Sequence of chain 1.D:
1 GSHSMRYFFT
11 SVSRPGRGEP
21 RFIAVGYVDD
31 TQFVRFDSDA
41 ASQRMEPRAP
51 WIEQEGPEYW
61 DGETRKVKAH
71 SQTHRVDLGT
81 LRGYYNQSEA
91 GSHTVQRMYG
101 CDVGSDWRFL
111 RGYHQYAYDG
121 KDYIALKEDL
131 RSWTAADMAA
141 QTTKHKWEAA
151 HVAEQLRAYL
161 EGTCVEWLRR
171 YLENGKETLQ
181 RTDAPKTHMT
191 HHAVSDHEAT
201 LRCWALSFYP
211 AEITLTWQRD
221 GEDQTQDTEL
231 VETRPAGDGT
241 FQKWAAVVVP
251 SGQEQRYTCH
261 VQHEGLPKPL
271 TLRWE

The small molecule below binds the protein below.
Small molecule (SMILES): CC[C@H](C)[C@H](NC(=O)[C@@H](N)CC[Se]C)C(=O)N[C@@H](CC(C)C)C(=O)NCC(=O)N[C@@H](C(=O)N[C@H](C(=O)N[C@@H](Cc1ccccc1)C(=O)N[C@@H](CC(=O)N[C@H](C(=O)O)C(C)C)c1ccccc1[N+](=O)O)C(C)C)c1ccccc1[N+](=O)O

Binding-site contacts:
Ligand atom CAF contacts residue VAL76 of chain 1.D at 3.5 Å (hydrophobic).
Ligand atom O contacts residue TRP147 of chain 1.D at 2.7 Å (h-bond).
Ligand atom OXT contacts residue THR80 of chain 1.D at 3.4 Å.
Ligand atom CE contacts residue TRP167 of chain 1.D at 3.5 Å (hydrophobic).
Ligand atom SE contacts residue TRP167 of chain 1.D at 3.2 Å.
Ligand atom O contacts residue LYS146 of chain 1.D at 2.8 Å (salt-bridge).
Ligand atom CAJ contacts residue ASP77 of chain 1.D at 3.4 Å.
Ligand atom CG2 contacts residue TYR99 of chain 1.D at 3.5 Å (hydrophobic).
Ligand atom N contacts residue TYR99 of chain 1.D at 3.1 Å (h-bond).
Ligand atom OXT contacts residue TYR84 of chain 1.D at 3.0 Å (h-bond).
Ligand atom N contacts residue GLU63 of chain 1.D at 3.5 Å (salt-bridge).
Ligand atom CA contacts residue THR143 of chain 1.D at 3.5 Å.
Ligand atom O contacts residue TYR159 of chain 1.D at 2.7 Å (h-bond).
Ligand atom CD2 contacts residue ARG97 of chain 1.D at 3.1 Å.
Ligand atom CD1 contacts residue TYR159 of chain 1.D at 3.4 Å (hydrophobic).
Ligand atom CA contacts residue TYR7 of chain 1.D at 3.5 Å (hydrophobic).
Ligand atom CD1 contacts residue VAL67 of chain 1.D at 3.4 Å (hydrophobic).
Ligand atom CG contacts residue TRP167 of chain 1.D at 3.6 Å (hydrophobic).
Ligand atom O contacts residue LYS66 of chain 1.D at 3.1 Å (salt-bridge).
Ligand atom CD1 contacts residue TRP147 of chain 1.D at 3.4 Å (hydrophobic).
Ligand atom CAH contacts residue ASP77 of chain 1.D at 3.6 Å.
Ligand atom CG2 contacts residue TYR7 of chain 1.D at 3.4 Å (hydrophobic).
Ligand atom CE1 contacts residue TRP147 of chain 1.D at 3.4 Å (hydrophobic).
Ligand atom CAF contacts residue THR73 of chain 1.D at 3.2 Å.
Ligand atom C contacts residue TRP147 of chain 1.D at 3.4 Å (hydrophobic).
Ligand atom CG contacts residue GLU63 of chain 1.D at 3.1 Å.
Ligand atom N contacts residue TYR171 of chain 1.D at 2.8 Å (h-bond).
Ligand atom CG2 contacts residue ASP77 of chain 1.D at 3.3 Å.
Ligand atom CG1 contacts residue LYS66 of chain 1.D at 3.6 Å.
Ligand atom CB contacts residue TYR99 of chain 1.D at 3.3 Å (hydrophobic).
Ligand atom CE2 contacts residue LEU156 of chain 1.D at 3.5 Å (hydrophobic).
Ligand atom O contacts residue THR73 of chain 1.D at 3.4 Å (h-bond).
Ligand atom CD1 contacts residue LYS66 of chain 1.D at 3.6 Å.
Ligand atom CA contacts residue GLU63 of chain 1.D at 3.5 Å.
Ligand atom CB contacts residue TYR99 of chain 1.D at 3.5 Å (hydrophobic).
Ligand atom O2 contacts residue GLN155 of chain 1.D at 3.4 Å.
Ligand atom N contacts residue TYR7 of chain 1.D at 2.8 Å (h-bond).
Ligand atom O contacts residue LYS66 of chain 1.D at 3.5 Å.
Ligand atom N contacts residue ASP77 of chain 1.D at 3.3 Å (salt-bridge).
Ligand atom O contacts residue LYS146 of chain 1.D at 3.5 Å.